Sequence of chain 1.A:
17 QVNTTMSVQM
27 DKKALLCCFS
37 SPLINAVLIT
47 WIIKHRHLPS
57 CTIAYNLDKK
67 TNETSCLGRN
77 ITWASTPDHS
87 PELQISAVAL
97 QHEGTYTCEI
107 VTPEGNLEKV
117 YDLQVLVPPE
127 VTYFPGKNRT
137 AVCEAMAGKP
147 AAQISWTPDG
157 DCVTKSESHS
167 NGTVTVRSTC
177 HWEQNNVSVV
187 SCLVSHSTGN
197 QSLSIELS

Binding-site contacts:
Ligand atom C4 contacts residue ASN167 of chain 1.A at 4.2 Å.
Ligand atom C4 contacts residue ALA143 of chain 1.A at 4.2 Å (hydrophobic).
Ligand atom O6 contacts residue SO41 of chain 1.G at 2.9 Å (h-bond).
Ligand atom C3 contacts residue ASN167 of chain 1.A at 3.8 Å.
Ligand atom C2 contacts residue ASN167 of chain 1.A at 2.5 Å.
Ligand atom C5 contacts residue ALA143 of chain 1.A at 4.1 Å (hydrophobic).
Ligand atom C5 contacts residue ASN167 of chain 1.A at 3.6 Å.
Ligand atom C1 contacts residue THR169 of chain 1.A at 3.4 Å.
Ligand atom O7 contacts residue LEU96 of chain 1.A at 4.1 Å.
Ligand atom C8 contacts residue LEU96 of chain 1.A at 3.7 Å (hydrophobic).
Ligand atom C5 contacts residue THR169 of chain 1.A at 4.1 Å.
Ligand atom N2 contacts residue ASN167 of chain 1.A at 2.9 Å (h-bond).
Ligand atom C6 contacts residue HIS165 of chain 1.A at 3.5 Å.
Ligand atom C8 contacts residue VAL123 of chain 1.A at 4.4 Å (hydrophobic).
Ligand atom O7 contacts residue ASN167 of chain 1.A at 3.6 Å.
Ligand atom O5 contacts residue HIS165 of chain 1.A at 4.0 Å.
Ligand atom O6 contacts residue HIS165 of chain 1.A at 4.4 Å.
Ligand atom C5 contacts residue HIS165 of chain 1.A at 4.0 Å.
Ligand atom C1 contacts residue ASN167 of chain 1.A at 1.4 Å.
Ligand atom O5 contacts residue ASN167 of chain 1.A at 2.3 Å (h-bond).
Ligand atom N2 contacts residue THR169 of chain 1.A at 4.3 Å.
Ligand atom O4 contacts residue ALA143 of chain 1.A at 4.0 Å.
Ligand atom C8 contacts residue MET26 of chain 1.A at 3.8 Å (hydrophobic).
Ligand atom C7 contacts residue LEU96 of chain 1.A at 3.8 Å (hydrophobic).
Ligand atom C7 contacts residue ASN167 of chain 1.A at 3.5 Å.
Ligand atom C3 contacts residue ALA143 of chain 1.A at 3.9 Å (hydrophobic).
Ligand atom O5 contacts residue THR169 of chain 1.A at 3.9 Å.
Ligand atom N2 contacts residue LEU96 of chain 1.A at 4.2 Å.
Ligand atom C6 contacts residue SO41 of chain 1.G at 3.5 Å.

The protein below binds the small molecule below.
Small molecule (SMILES): CC(=O)N[C@@H]1[C@@H](O)[C@H](O)[C@@H](CO)O[C@H]1O